Binding-site contacts:
Ligand atom O2A contacts residue HIS17 of chain 1.F at 3.0 Å (h-bond).
Ligand atom PG contacts residue SER128 of chain 1.F at 3.7 Å.
Ligand atom C1' contacts residue TYR6 of chain 1.F at 3.6 Å (hydrophobic).
Ligand atom O1G contacts residue SER127 of chain 1.F at 2.8 Å (h-bond).
Ligand atom N7 contacts residue ILE126 of chain 1.F at 3.8 Å.
Ligand atom O1G contacts residue THR129 of chain 1.F at 3.4 Å (h-bond).
Ligand atom N1 contacts residue PRO119 of chain 1.F at 3.4 Å.
Ligand atom C2' contacts residue ARG90 of chain 1.F at 3.8 Å.
Ligand atom O4' contacts residue TYR6 of chain 1.F at 2.6 Å (h-bond).
Ligand atom N6 contacts residue GLY16 of chain 1.F at 3.3 Å.
Ligand atom O3G contacts residue SER128 of chain 1.F at 3.1 Å (h-bond).
Ligand atom C4' contacts residue TYR6 of chain 1.F at 3.5 Å (hydrophobic).
Ligand atom N3 contacts residue GLY88 of chain 1.F at 3.6 Å.
Ligand atom O3' contacts residue GLU98 of chain 1.F at 3.2 Å (salt-bridge).
Ligand atom C1' contacts residue GLY88 of chain 1.F at 3.8 Å.
Ligand atom O2A contacts residue PHE10 of chain 1.F at 3.0 Å (h-bond).
Ligand atom N3 contacts residue LEU20 of chain 1.F at 3.5 Å.
Ligand atom N6 contacts residue TYR123 of chain 1.F at 2.9 Å (h-bond).
Ligand atom C8 contacts residue HIS17 of chain 1.F at 3.5 Å.
Ligand atom O2G contacts residue SER128 of chain 1.F at 3.2 Å.
Ligand atom C8 contacts residue ARG90 of chain 1.F at 3.4 Å.
Ligand atom C6 contacts residue GLY16 of chain 1.F at 3.8 Å.
Ligand atom N6 contacts residue ILE126 of chain 1.F at 3.1 Å (h-bond).
Ligand atom N7 contacts residue ARG90 of chain 1.F at 3.1 Å (salt-bridge).
Ligand atom C5 contacts residue ARG90 of chain 1.F at 3.5 Å.
Ligand atom O2' contacts residue GLY88 of chain 1.F at 2.4 Å (h-bond).
Ligand atom C6 contacts residue ARG90 of chain 1.F at 3.5 Å.
Ligand atom O3' contacts residue ARG87 of chain 1.F at 3.1 Å.
Ligand atom O5' contacts residue HIS17 of chain 1.F at 3.5 Å (h-bond).
Ligand atom N3B contacts residue ARG90 of chain 1.F at 3.8 Å.
Ligand atom PA contacts residue HIS17 of chain 1.F at 3.8 Å.
Ligand atom C2' contacts residue GLY88 of chain 1.F at 3.6 Å.
Ligand atom O3' contacts residue GLY88 of chain 1.F at 3.5 Å (h-bond).
Ligand atom O1A contacts residue THR9 of chain 1.F at 3.0 Å (h-bond).
Ligand atom O2G contacts residue THR129 of chain 1.F at 3.1 Å (h-bond).
Ligand atom O1A contacts residue GLY8 of chain 1.F at 3.6 Å.
Ligand atom C2 contacts residue PRO119 of chain 1.F at 3.6 Å (hydrophobic).
Ligand atom N1 contacts residue ARG90 of chain 1.F at 3.7 Å.
Ligand atom O3G contacts residue ARG90 of chain 1.F at 3.4 Å (salt-bridge).
Ligand atom O2A contacts residue THR9 of chain 1.F at 3.5 Å (h-bond).

A protein and the small-molecule ligand that binds it are described below.
Small molecule (SMILES): Nc1ncnc2c1ncn2[C@@H]1O[C@H](CO[P](=O)(O)O[P](=O)(O)NP(=O)(O)O)[C@@H](O)[C@H]1O

Sequence of chain 1.F:
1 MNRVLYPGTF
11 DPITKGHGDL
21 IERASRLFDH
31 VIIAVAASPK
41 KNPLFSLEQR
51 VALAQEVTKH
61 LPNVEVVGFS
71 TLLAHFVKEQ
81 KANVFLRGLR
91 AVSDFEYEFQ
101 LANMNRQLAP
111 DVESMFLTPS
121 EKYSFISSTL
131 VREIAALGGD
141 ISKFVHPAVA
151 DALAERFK